Binding-site contacts:
Ligand atom C4 contacts residue EDO1 of chain 1.J at 3.2 Å.
Ligand atom C3 contacts residue EDO1 of chain 1.J at 4.2 Å.
Ligand atom O5 contacts residue VAL22 of chain 1.A at 3.6 Å.
Ligand atom C1 contacts residue ASN19 of chain 1.A at 1.4 Å.
Ligand atom C5 contacts residue EDO1 of chain 1.J at 4.3 Å.
Ligand atom N2 contacts residue ASN19 of chain 1.A at 3.0 Å (h-bond).
Ligand atom C6 contacts residue EDO1 of chain 1.J at 4.2 Å.
Ligand atom O4 contacts residue EDO1 of chain 1.J at 3.3 Å (h-bond).
Ligand atom C5 contacts residue VAL22 of chain 1.A at 4.5 Å (hydrophobic).
Ligand atom O7 contacts residue ASN19 of chain 1.A at 3.9 Å.
Ligand atom C6 contacts residue VAL22 of chain 1.A at 4.1 Å (hydrophobic).
Ligand atom O7 contacts residue ARG136 of chain 1.A at 3.6 Å (salt-bridge).
Ligand atom C3 contacts residue ASN19 of chain 1.A at 3.8 Å.
Ligand atom C2 contacts residue ASN19 of chain 1.A at 2.5 Å.
Ligand atom C5 contacts residue ASN19 of chain 1.A at 3.6 Å.
Ligand atom O5 contacts residue ASN19 of chain 1.A at 2.3 Å (h-bond).
Ligand atom O6 contacts residue VAL22 of chain 1.A at 4.4 Å.
Ligand atom O6 contacts residue GLN132 of chain 1.A at 4.3 Å.
Ligand atom C4 contacts residue ASN19 of chain 1.A at 4.2 Å.
Ligand atom O5 contacts residue GLU133 of chain 1.A at 4.5 Å.
Ligand atom C1 contacts residue VAL22 of chain 1.A at 4.4 Å (hydrophobic).
Ligand atom O6 contacts residue EDO1 of chain 1.J at 3.4 Å (h-bond).
Ligand atom C7 contacts residue ASN19 of chain 1.A at 3.7 Å.
Ligand atom O3 contacts residue EDO1 of chain 1.J at 3.9 Å.

A small-molecule ligand and the protein it binds are described below.
Small molecule (SMILES): CC(=O)N[C@@H]1[C@@H](O)[C@H](O)[C@@H](CO)O[C@H]1O

Sequence of chain 1.A:
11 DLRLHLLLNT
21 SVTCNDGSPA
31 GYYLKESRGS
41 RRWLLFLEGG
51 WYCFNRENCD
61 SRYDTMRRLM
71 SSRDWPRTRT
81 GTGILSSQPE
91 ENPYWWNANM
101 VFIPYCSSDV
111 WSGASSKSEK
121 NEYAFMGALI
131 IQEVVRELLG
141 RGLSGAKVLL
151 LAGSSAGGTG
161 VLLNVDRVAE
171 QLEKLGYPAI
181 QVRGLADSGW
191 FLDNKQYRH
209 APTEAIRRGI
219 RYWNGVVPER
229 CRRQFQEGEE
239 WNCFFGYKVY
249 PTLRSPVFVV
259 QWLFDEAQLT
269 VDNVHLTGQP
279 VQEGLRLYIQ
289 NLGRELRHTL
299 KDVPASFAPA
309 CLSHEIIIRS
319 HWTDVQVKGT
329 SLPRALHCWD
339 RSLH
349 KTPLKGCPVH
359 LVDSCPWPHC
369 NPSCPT